A protein and the small-molecule ligand that binds it are described below.
Small molecule (SMILES): Nc1ncnc2c1ncn2[C@@H]1O[C@H]([C@@H]2O[C@@H]3[C@H](O[P](=O)(O)O2)[C@@H](CO[P](=O)(O)O[C@H]2[C@@H](O)[C@H](n4cnc5c(N)ncnc54)O[C@@H]2COP(=O)=O)O[C@H]3n2ccc(=O)[nH]c2=O)[C@@H](O[P](=O)(O)OC[C@H]2O[C@@H](n3ccc(=O)[nH]c3=O)[C@H](O)[C@@H]2O)[C@H]1O

Binding-site contacts:
Ligand atom C5' contacts residue ARG90 of chain 5.F at 4.3 Å.
Ligand atom N1 contacts residue TRP47 of chain 5.F at 3.7 Å.
Ligand atom N7 contacts residue LYS143 of chain 5.F at 3.8 Å.
Ligand atom C5 contacts residue TRP47 of chain 5.F at 3.8 Å (hydrophobic).
Ligand atom C2' contacts residue LYS143 of chain 5.F at 3.7 Å.
Ligand atom C2 contacts residue TRP47 of chain 5.F at 3.4 Å (hydrophobic).
Ligand atom O3' contacts residue GLU140 of chain 5.F at 4.4 Å.
Ligand atom C8 contacts residue LYS143 of chain 5.F at 2.7 Å.
Ligand atom N3 contacts residue TRP47 of chain 5.F at 3.4 Å.
Ligand atom N9 contacts residue LYS143 of chain 5.F at 3.2 Å (salt-bridge).
Ligand atom C2' contacts residue GLU140 of chain 5.F at 3.0 Å.
Ligand atom C6 contacts residue TRP47 of chain 5.F at 3.7 Å (hydrophobic).
Ligand atom N9 contacts residue TRP47 of chain 5.F at 3.3 Å.
Ligand atom O4' contacts residue GLU140 of chain 5.F at 3.0 Å (salt-bridge).
Ligand atom O2' contacts residue LYS143 of chain 5.F at 3.8 Å.
Ligand atom C8 contacts residue TRP47 of chain 5.F at 3.6 Å (hydrophobic).
Ligand atom N9 contacts residue GLU140 of chain 5.F at 4.1 Å.
Ligand atom C4' contacts residue GLU140 of chain 5.F at 3.4 Å.
Ligand atom N6 contacts residue TRP47 of chain 5.F at 4.2 Å.
Ligand atom C1' contacts residue GLU140 of chain 5.F at 2.7 Å.
Ligand atom C1' contacts residue LYS143 of chain 5.F at 3.1 Å.
Ligand atom C1' contacts residue TRP47 of chain 5.F at 3.7 Å (hydrophobic).
Ligand atom O4' contacts residue LYS143 of chain 5.F at 4.4 Å.
Ligand atom O4' contacts residue TRP47 of chain 5.F at 3.4 Å.
Ligand atom N7 contacts residue TRP47 of chain 5.F at 3.6 Å.
Ligand atom O4' contacts residue LYS143 of chain 5.F at 4.2 Å.
Ligand atom O2' contacts residue GLU140 of chain 5.F at 2.3 Å (salt-bridge).
Ligand atom C3' contacts residue GLU140 of chain 5.F at 3.8 Å.
Ligand atom C4 contacts residue TRP47 of chain 5.F at 3.3 Å (hydrophobic).

Sequence of chain 5.F:
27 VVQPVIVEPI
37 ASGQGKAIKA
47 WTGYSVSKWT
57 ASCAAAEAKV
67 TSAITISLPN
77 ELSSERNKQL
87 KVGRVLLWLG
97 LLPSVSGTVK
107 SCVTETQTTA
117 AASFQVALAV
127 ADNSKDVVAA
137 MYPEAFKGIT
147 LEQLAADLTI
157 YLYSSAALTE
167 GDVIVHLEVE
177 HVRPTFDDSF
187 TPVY